Sequence of chain 1.B:
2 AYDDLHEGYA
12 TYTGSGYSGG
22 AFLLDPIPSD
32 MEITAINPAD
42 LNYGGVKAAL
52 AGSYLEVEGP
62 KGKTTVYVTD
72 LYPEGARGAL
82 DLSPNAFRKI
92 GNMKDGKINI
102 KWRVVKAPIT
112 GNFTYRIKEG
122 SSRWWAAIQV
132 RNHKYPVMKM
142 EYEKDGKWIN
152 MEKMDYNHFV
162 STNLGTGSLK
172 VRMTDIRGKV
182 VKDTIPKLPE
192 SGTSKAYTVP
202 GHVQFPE

This small molecule binds to this protein.
Small molecule (SMILES): OC[C@H]1O[C@@H](S[C@H]2[C@H](O)[C@@H](O)[C@H](O[C@H]3[C@H](O)[C@@H](O)[C@H](S[C@H]4[C@H](O)[C@@H](O)[C@H](O[C@H]5[C@H](O)[C@@H](O)[C@H](S)O[C@@H]5CO)O[C@@H]4CO)O[C@@H]3CO)O[C@@H]2CO)[C@H](O)[C@@H](O)[C@@H]1O

Binding-site contacts:
Ligand atom O4 contacts residue TYR157 of chain 1.B at 3.8 Å.
Ligand atom C3 contacts residue LYS119 of chain 1.B at 3.4 Å.
Ligand atom O5 contacts residue TRP126 of chain 1.B at 3.5 Å.
Ligand atom O6 contacts residue TRP126 of chain 1.A at 3.6 Å.
Ligand atom C5 contacts residue TRP125 of chain 1.B at 3.9 Å (hydrophobic).
Ligand atom C6 contacts residue TRP126 of chain 1.B at 3.8 Å (hydrophobic).
Ligand atom C6 contacts residue GLU120 of chain 1.B at 3.8 Å.
Ligand atom C4 contacts residue TRP125 of chain 1.A at 4.0 Å (hydrophobic).
Ligand atom O2 contacts residue TRP125 of chain 1.A at 3.8 Å.
Ligand atom O6 contacts residue THR163 of chain 1.A at 3.3 Å.
Ligand atom C6 contacts residue TYR157 of chain 1.B at 3.7 Å (hydrophobic).
Ligand atom O6 contacts residue LYS119 of chain 1.B at 3.0 Å (salt-bridge).
Ligand atom O2 contacts residue LEU24 of chain 1.B at 3.6 Å.
Ligand atom O3 contacts residue TRP126 of chain 1.B at 3.9 Å.
Ligand atom C4 contacts residue TYR157 of chain 1.A at 3.9 Å (hydrophobic).
Ligand atom O2 contacts residue LYS119 of chain 1.A at 3.1 Å (salt-bridge).
Ligand atom O6 contacts residue GLU120 of chain 1.B at 3.0 Å (salt-bridge).
Ligand atom O3 contacts residue GLY121 of chain 1.B at 3.9 Å.
Ligand atom O4 contacts residue TRP126 of chain 1.B at 3.3 Å.
Ligand atom O3 contacts residue LYS119 of chain 1.B at 3.1 Å (salt-bridge).
Ligand atom C2 contacts residue LYS119 of chain 1.A at 3.9 Å.
Ligand atom C4 contacts residue TRP126 of chain 1.B at 4.0 Å (hydrophobic).
Ligand atom C2 contacts residue TRP126 of chain 1.A at 4.0 Å (hydrophobic).
Ligand atom O6 contacts residue TRP125 of chain 1.A at 3.7 Å.
Ligand atom C2 contacts residue TYR157 of chain 1.B at 3.9 Å (hydrophobic).
Ligand atom O4 contacts residue LYS119 of chain 1.B at 3.7 Å.
Ligand atom C1 contacts residue TRP126 of chain 1.B at 3.7 Å (hydrophobic).
Ligand atom O3 contacts residue TRP125 of chain 1.A at 3.8 Å.
Ligand atom C5 contacts residue TRP126 of chain 1.B at 3.4 Å (hydrophobic).
Ligand atom O3 contacts residue GLU120 of chain 1.B at 3.9 Å.
Ligand atom C3 contacts residue TRP126 of chain 1.B at 3.9 Å (hydrophobic).
Ligand atom O5 contacts residue TRP126 of chain 1.A at 3.9 Å.
Ligand atom O5 contacts residue LYS119 of chain 1.B at 3.1 Å (salt-bridge).
Ligand atom O3 contacts residue TRP125 of chain 1.B at 3.4 Å.
Ligand atom C6 contacts residue LYS119 of chain 1.B at 3.8 Å.
Ligand atom C5 contacts residue TRP126 of chain 1.A at 3.6 Å (hydrophobic).
Ligand atom C1 contacts residue TRP126 of chain 1.A at 3.9 Å (hydrophobic).
Ligand atom C3 contacts residue GLY121 of chain 1.B at 3.9 Å.
Ligand atom C5 contacts residue TRP125 of chain 1.A at 3.8 Å (hydrophobic).
Ligand atom S4 contacts residue TRP125 of chain 1.A at 3.4 Å.

Sequence of chain 1.A:
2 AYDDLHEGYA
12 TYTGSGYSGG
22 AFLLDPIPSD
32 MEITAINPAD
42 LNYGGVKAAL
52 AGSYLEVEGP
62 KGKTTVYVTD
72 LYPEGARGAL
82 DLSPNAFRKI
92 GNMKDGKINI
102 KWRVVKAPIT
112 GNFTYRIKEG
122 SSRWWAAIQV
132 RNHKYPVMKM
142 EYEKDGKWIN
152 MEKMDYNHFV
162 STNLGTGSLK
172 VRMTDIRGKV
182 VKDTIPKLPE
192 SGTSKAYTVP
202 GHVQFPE